A protein and the small-molecule ligand that binds it are described below.
Small molecule (SMILES): CC(C)C[C@H](NC(=O)[C@H](C)NC(=O)CNC(=O)[C@@H](N)Cc1ccccc1)C(=O)N[C@@H](CC(C)C)C(=O)N[C@@H](C)C(=O)O

Sequence of chain 38.B:
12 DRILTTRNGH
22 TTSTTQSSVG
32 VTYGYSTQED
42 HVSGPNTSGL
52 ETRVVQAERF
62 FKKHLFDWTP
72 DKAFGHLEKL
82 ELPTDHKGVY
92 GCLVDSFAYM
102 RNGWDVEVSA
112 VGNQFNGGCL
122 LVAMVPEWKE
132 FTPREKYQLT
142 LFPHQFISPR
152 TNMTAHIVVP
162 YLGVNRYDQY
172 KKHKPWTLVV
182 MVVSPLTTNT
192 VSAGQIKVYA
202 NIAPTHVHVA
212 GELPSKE

Binding-site contacts:
Ligand atom CG contacts residue THR17 of chain 38.B at 4.3 Å.
Ligand atom O contacts residue LEU15 of chain 38.B at 3.5 Å.
Ligand atom CA contacts residue ILE14 of chain 38.B at 4.0 Å (hydrophobic).
Ligand atom N contacts residue ILE14 of chain 38.B at 3.5 Å.
Ligand atom CD2 contacts residue ASP106 of chain 38.B at 4.1 Å.
Ligand atom C contacts residue ARG18 of chain 38.B at 3.8 Å.
Ligand atom N contacts residue THR16 of chain 38.B at 2.9 Å (h-bond).
Ligand atom N contacts residue ASP12 of chain 38.B at 4.1 Å.
Ligand atom C contacts residue THR16 of chain 38.B at 4.2 Å.
Ligand atom CD2 contacts residue THR17 of chain 38.B at 3.7 Å.
Ligand atom CA contacts residue ASP12 of chain 38.B at 3.7 Å.
Ligand atom N contacts residue ILE14 of chain 38.B at 3.0 Å (h-bond).
Ligand atom O contacts residue THR16 of chain 38.B at 3.1 Å (h-bond).
Ligand atom CD1 contacts residue TYR34 of chain 38.B at 3.0 Å (hydrophobic).
Ligand atom O contacts residue ILE14 of chain 38.B at 3.1 Å.
Ligand atom C contacts residue ILE14 of chain 38.B at 4.2 Å (hydrophobic).
Ligand atom CD1 contacts residue ILE14 of chain 38.B at 3.6 Å (hydrophobic).
Ligand atom O contacts residue ARG18 of chain 38.B at 3.6 Å (salt-bridge).
Ligand atom CD1 contacts residue THR16 of chain 38.B at 3.1 Å.
Ligand atom CA contacts residue ARG18 of chain 38.B at 3.8 Å.
Ligand atom CB contacts residue THR16 of chain 38.B at 4.2 Å.
Ligand atom C contacts residue ILE14 of chain 38.B at 3.4 Å (hydrophobic).
Ligand atom CA contacts residue THR16 of chain 38.B at 3.6 Å.
Ligand atom CG contacts residue THR16 of chain 38.B at 4.0 Å.
Ligand atom CB contacts residue THR17 of chain 38.B at 4.0 Å.
Ligand atom C contacts residue THR16 of chain 38.B at 3.7 Å.
Ligand atom CD1 contacts residue ASP12 of chain 38.B at 3.8 Å.
Ligand atom CE1 contacts residue ASP12 of chain 38.B at 3.5 Å.
Ligand atom CB contacts residue ARG18 of chain 38.B at 4.2 Å.
Ligand atom CA contacts residue ILE14 of chain 38.B at 3.3 Å (hydrophobic).
Ligand atom O contacts residue THR17 of chain 38.B at 3.8 Å.
Ligand atom CB contacts residue LEU15 of chain 38.B at 4.1 Å (hydrophobic).
Ligand atom O contacts residue ARG18 of chain 38.B at 3.0 Å (salt-bridge).
Ligand atom C contacts residue ARG18 of chain 38.B at 4.1 Å.
Ligand atom CB contacts residue ILE14 of chain 38.B at 4.1 Å (hydrophobic).
Ligand atom CD2 contacts residue HIS157 of chain 38.B at 3.7 Å.
Ligand atom O contacts residue ILE14 of chain 38.B at 3.5 Å (h-bond).
Ligand atom CG contacts residue ILE14 of chain 38.B at 4.2 Å (hydrophobic).
Ligand atom C contacts residue ILE14 of chain 38.B at 3.6 Å (hydrophobic).
Ligand atom CD2 contacts residue VAL32 of chain 38.B at 3.9 Å (hydrophobic).